This protein binds this small molecule.
Small molecule (SMILES): CC(=O)N[C@@H]1[C@@H](O[C@@H]2O[C@H](CO)[C@H](O)[C@H](O[C@]3(C(=O)O)C[C@H](O)[C@@H](NC(C)=O)[C@H]([C@H](O)[C@H](O)CO)O3)[C@H]2O)[C@H](O)[C@@H](CO[C@]2(C(=O)O)C[C@H](O)[C@@H](NC(C)=O)[C@H]([C@H](O)[C@H](O)CO)O2)O[C@H]1O

Binding-site contacts:
Ligand atom O1B contacts residue SER89 of chain 1.A at 3.1 Å (h-bond).
Ligand atom C4 contacts residue GLY78 of chain 1.A at 3.4 Å.
Ligand atom C2 contacts residue GLY78 of chain 1.A at 3.9 Å.
Ligand atom O1A contacts residue ARG77 of chain 1.A at 3.2 Å (salt-bridge).
Ligand atom O1A contacts residue TYR72 of chain 1.A at 3.5 Å.
Ligand atom O1B contacts residue TYR72 of chain 1.A at 4.1 Å.
Ligand atom O3 contacts residue GLY78 of chain 1.A at 3.3 Å.
Ligand atom O10 contacts residue THR291 of chain 1.A at 4.3 Å.
Ligand atom C4 contacts residue HIS298 of chain 1.A at 3.2 Å.
Ligand atom C4 contacts residue ASN93 of chain 1.A at 4.2 Å.
Ligand atom N5 contacts residue TYR72 of chain 1.A at 3.4 Å (h-bond).
Ligand atom C5 contacts residue TYR72 of chain 1.A at 3.9 Å (hydrophobic).
Ligand atom O1A contacts residue LYS186 of chain 1.A at 2.8 Å (salt-bridge).
Ligand atom C5 contacts residue ASN93 of chain 1.A at 3.6 Å.
Ligand atom O8 contacts residue TYR72 of chain 1.A at 4.3 Å.
Ligand atom C3 contacts residue GLY78 of chain 1.A at 4.0 Å.
Ligand atom C4 contacts residue TYR72 of chain 1.A at 3.8 Å (hydrophobic).
Ligand atom C3 contacts residue HIS298 of chain 1.A at 3.6 Å.
Ligand atom C1 contacts residue TYR72 of chain 1.A at 4.1 Å (hydrophobic).
Ligand atom O8 contacts residue ARG77 of chain 1.A at 3.2 Å (salt-bridge).
Ligand atom C1 contacts residue LYS186 of chain 1.A at 3.9 Å.
Ligand atom O6 contacts residue ASN93 of chain 1.A at 3.0 Å (h-bond).
Ligand atom C1 contacts residue GLY78 of chain 1.A at 3.7 Å.
Ligand atom O4 contacts residue ILE79 of chain 1.A at 4.0 Å.
Ligand atom O1A contacts residue HIS298 of chain 1.A at 3.9 Å.
Ligand atom O4 contacts residue THR291 of chain 1.A at 3.5 Å.
Ligand atom C11 contacts residue ASP85 of chain 1.B at 4.0 Å.
Ligand atom C1 contacts residue ARG77 of chain 1.A at 3.6 Å.
Ligand atom O1A contacts residue SER89 of chain 1.A at 3.1 Å (h-bond).
Ligand atom C6 contacts residue ASN93 of chain 1.A at 3.0 Å.
Ligand atom O4 contacts residue VAL296 of chain 1.A at 3.9 Å.
Ligand atom C1 contacts residue SER89 of chain 1.A at 3.5 Å.
Ligand atom O1A contacts residue GLY78 of chain 1.A at 3.2 Å (h-bond).
Ligand atom O4 contacts residue HIS298 of chain 1.A at 2.7 Å (h-bond).
Ligand atom C6 contacts residue TYR72 of chain 1.A at 4.0 Å (hydrophobic).
Ligand atom C3 contacts residue VAL296 of chain 1.A at 3.7 Å (hydrophobic).
Ligand atom C3 contacts residue GLY78 of chain 1.A at 3.6 Å.
Ligand atom O4 contacts residue GLY78 of chain 1.A at 3.1 Å.
Ligand atom O1B contacts residue ARG77 of chain 1.A at 2.9 Å (salt-bridge).
Ligand atom O4 contacts residue ASN80 of chain 1.A at 4.3 Å.

Sequence of chain 1.A:
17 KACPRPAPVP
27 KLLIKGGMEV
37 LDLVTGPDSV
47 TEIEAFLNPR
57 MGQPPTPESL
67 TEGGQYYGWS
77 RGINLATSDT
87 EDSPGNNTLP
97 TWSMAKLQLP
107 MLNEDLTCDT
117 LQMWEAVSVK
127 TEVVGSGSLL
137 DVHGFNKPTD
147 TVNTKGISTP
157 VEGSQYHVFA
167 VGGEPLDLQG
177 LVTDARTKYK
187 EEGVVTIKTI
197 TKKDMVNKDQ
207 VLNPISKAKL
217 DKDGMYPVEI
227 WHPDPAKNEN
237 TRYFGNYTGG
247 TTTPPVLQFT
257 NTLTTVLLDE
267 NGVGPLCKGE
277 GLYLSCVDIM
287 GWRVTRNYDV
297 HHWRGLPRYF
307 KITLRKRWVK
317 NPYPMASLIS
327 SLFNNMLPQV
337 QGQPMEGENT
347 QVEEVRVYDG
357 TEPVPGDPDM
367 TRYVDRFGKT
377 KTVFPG

Sequence of chain 1.B:
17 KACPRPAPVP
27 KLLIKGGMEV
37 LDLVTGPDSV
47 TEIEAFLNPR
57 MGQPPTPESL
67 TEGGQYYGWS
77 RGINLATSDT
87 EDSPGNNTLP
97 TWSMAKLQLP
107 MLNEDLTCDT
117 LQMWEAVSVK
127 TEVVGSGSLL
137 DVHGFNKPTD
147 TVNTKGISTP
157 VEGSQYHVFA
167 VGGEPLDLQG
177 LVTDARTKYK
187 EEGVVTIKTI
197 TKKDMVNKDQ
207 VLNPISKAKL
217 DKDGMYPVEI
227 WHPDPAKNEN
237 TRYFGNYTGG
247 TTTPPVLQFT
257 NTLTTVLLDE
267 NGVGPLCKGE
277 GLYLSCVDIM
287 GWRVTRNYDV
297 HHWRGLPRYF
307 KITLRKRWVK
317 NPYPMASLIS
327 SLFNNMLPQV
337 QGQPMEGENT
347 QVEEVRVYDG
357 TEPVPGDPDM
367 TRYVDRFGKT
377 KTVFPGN